Sequence of chain 1.A:
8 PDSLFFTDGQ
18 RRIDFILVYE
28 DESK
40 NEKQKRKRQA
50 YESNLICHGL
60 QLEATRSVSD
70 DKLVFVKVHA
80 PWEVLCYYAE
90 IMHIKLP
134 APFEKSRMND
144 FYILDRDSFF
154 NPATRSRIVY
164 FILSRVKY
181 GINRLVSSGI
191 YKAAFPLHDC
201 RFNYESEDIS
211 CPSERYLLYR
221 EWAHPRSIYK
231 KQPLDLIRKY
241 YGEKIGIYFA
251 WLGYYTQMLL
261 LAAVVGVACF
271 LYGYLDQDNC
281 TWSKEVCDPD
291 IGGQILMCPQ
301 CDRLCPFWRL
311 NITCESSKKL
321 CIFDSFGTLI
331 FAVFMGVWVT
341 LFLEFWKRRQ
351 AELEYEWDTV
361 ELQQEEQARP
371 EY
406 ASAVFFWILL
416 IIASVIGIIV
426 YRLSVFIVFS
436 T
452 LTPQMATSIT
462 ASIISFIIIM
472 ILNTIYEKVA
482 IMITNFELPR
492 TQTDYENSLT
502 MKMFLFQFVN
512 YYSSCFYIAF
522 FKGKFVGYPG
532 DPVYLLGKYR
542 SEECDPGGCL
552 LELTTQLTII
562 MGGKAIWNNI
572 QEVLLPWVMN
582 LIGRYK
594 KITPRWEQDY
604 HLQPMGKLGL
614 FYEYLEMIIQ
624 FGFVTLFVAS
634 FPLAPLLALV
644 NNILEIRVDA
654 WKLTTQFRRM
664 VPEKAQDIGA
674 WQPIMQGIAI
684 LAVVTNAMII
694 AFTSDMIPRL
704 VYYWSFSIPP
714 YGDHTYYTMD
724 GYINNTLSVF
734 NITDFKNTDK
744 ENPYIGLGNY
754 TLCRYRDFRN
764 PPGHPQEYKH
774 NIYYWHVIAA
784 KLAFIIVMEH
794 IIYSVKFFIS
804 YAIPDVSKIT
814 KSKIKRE

Binding-site contacts:
Ligand atom C5 contacts residue ASN727 of chain 1.A at 3.0 Å.
Ligand atom O5 contacts residue ASN727 of chain 1.A at 2.5 Å (h-bond).
Ligand atom C8 contacts residue ARG757 of chain 1.A at 3.1 Å.
Ligand atom C4 contacts residue ASN727 of chain 1.A at 4.2 Å.
Ligand atom C2 contacts residue ASN727 of chain 1.A at 3.3 Å.
Ligand atom C7 contacts residue ARG757 of chain 1.A at 3.5 Å.
Ligand atom O7 contacts residue ARG757 of chain 1.A at 3.2 Å (salt-bridge).
Ligand atom C3 contacts residue ASN727 of chain 1.A at 4.1 Å.
Ligand atom N2 contacts residue ARG757 of chain 1.A at 4.2 Å.
Ligand atom O7 contacts residue ASN727 of chain 1.A at 4.0 Å.
Ligand atom C8 contacts residue VAL732 of chain 1.A at 3.4 Å (hydrophobic).
Ligand atom N2 contacts residue ASN727 of chain 1.A at 3.3 Å (h-bond).
Ligand atom C7 contacts residue ASN727 of chain 1.A at 3.7 Å.
Ligand atom C6 contacts residue ASN727 of chain 1.A at 3.9 Å.
Ligand atom C1 contacts residue ASN727 of chain 1.A at 2.2 Å.
Ligand atom C1 contacts residue ARG757 of chain 1.A at 4.4 Å.

The small molecule below binds the protein below.
Small molecule (SMILES): CC(=O)N[C@@H]1[C@@H](O)[C@H](O)[C@@H](CO)O[C@H]1O